Sequence of chain 1.B:
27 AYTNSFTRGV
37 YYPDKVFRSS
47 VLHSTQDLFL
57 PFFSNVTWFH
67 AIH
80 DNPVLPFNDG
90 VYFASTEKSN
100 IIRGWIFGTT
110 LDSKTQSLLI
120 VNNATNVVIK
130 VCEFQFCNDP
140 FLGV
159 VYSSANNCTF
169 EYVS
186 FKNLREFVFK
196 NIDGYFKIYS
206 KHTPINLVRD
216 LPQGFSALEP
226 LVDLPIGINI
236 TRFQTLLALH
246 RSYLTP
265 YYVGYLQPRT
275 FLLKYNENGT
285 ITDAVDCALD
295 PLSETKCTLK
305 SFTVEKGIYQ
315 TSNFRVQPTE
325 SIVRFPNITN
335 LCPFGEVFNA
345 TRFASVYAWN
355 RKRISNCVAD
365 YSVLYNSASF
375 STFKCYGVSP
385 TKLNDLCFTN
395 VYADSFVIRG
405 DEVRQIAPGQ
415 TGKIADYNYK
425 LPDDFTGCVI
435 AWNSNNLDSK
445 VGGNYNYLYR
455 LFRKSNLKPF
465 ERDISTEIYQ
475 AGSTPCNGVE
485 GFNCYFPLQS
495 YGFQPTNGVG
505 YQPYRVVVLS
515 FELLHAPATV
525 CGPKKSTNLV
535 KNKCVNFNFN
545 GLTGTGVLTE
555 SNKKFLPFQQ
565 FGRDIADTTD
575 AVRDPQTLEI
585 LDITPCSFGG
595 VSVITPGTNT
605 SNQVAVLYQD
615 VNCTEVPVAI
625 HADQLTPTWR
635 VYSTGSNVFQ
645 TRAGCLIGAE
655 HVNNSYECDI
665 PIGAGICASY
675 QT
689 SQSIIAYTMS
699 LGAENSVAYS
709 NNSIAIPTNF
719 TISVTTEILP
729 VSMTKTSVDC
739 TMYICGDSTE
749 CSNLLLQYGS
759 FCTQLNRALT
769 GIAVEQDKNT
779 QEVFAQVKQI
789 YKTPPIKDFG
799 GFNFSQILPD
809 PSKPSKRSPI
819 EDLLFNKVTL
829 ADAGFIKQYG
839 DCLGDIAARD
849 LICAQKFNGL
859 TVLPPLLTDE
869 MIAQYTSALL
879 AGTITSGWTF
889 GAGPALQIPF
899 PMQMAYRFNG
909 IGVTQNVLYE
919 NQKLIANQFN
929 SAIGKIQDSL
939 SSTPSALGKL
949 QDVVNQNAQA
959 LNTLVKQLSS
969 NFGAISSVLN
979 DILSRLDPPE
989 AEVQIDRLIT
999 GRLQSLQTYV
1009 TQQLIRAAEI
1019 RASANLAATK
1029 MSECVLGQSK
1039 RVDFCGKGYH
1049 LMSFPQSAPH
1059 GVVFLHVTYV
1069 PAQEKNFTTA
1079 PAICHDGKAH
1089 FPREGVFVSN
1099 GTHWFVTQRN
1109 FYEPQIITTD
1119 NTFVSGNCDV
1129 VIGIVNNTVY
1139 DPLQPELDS

A protein and the small-molecule ligand that binds it are described below.
Small molecule (SMILES): CC(=O)N[C@@H]1[C@@H](O)[C@H](O)[C@@H](CO)O[C@H]1O

Binding-site contacts:
Ligand atom O6 contacts residue ASN343 of chain 1.B at 2.5 Å (h-bond).
Ligand atom C1 contacts residue ASN343 of chain 1.B at 1.6 Å.
Ligand atom C6 contacts residue GLY339 of chain 1.B at 4.3 Å.
Ligand atom O5 contacts residue ASN343 of chain 1.B at 2.4 Å (h-bond).
Ligand atom C2 contacts residue ASN343 of chain 1.B at 3.0 Å.
Ligand atom C6 contacts residue PHE338 of chain 1.B at 4.0 Å (hydrophobic).
Ligand atom C6 contacts residue ASN343 of chain 1.B at 3.4 Å.
Ligand atom C5 contacts residue GLY339 of chain 1.B at 4.1 Å.
Ligand atom N2 contacts residue ASN343 of chain 1.B at 3.8 Å.
Ligand atom C5 contacts residue PHE338 of chain 1.B at 4.4 Å (hydrophobic).
Ligand atom C3 contacts residue ASN343 of chain 1.B at 4.1 Å.
Ligand atom O5 contacts residue GLY339 of chain 1.B at 3.6 Å.
Ligand atom C4 contacts residue ASN343 of chain 1.B at 4.0 Å.
Ligand atom C5 contacts residue ASN343 of chain 1.B at 3.4 Å.